Sequence of chain 1.A:
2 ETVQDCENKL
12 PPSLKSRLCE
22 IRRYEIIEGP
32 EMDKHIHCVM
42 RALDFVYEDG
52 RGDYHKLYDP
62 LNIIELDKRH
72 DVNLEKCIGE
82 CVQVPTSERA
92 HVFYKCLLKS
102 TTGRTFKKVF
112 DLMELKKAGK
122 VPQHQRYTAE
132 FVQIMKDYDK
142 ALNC

Binding-site contacts:
Ligand atom OAB contacts residue ILE22 of chain 1.A at 3.8 Å.
Ligand atom CAL contacts residue GLU115 of chain 1.A at 3.4 Å.
Ligand atom CAG contacts residue GLU8 of chain 1.A at 3.6 Å.
Ligand atom OAD contacts residue GLU115 of chain 1.A at 2.4 Å (salt-bridge).
Ligand atom CAL contacts residue ARG23 of chain 1.A at 3.3 Å.
Ligand atom CAH contacts residue TYR25 of chain 1.A at 3.5 Å (hydrophobic).
Ligand atom NAA contacts residue ARG23 of chain 1.A at 2.9 Å (salt-bridge).
Ligand atom OAC contacts residue VAL4 of chain 1.A at 4.0 Å.
Ligand atom OAD contacts residue ARG23 of chain 1.A at 4.0 Å.
Ligand atom CAE contacts residue TYR95 of chain 1.A at 3.8 Å (hydrophobic).
Ligand atom OAB contacts residue TYR95 of chain 1.A at 3.5 Å (h-bond).
Ligand atom CAF contacts residue ARG23 of chain 1.A at 3.6 Å.
Ligand atom CAE contacts residue TYR25 of chain 1.A at 3.2 Å (hydrophobic).
Ligand atom CAH contacts residue ASP112 of chain 1.A at 3.5 Å.
Ligand atom CAJ contacts residue GLU8 of chain 1.A at 3.7 Å.
Ligand atom OAD contacts residue PHE111 of chain 1.A at 3.6 Å.
Ligand atom OAC contacts residue VAL40 of chain 1.A at 3.8 Å.
Ligand atom CAK contacts residue ARG23 of chain 1.A at 3.5 Å.
Ligand atom CAK contacts residue PHE111 of chain 1.A at 3.7 Å (hydrophobic).
Ligand atom OAB contacts residue VAL40 of chain 1.A at 3.9 Å.
Ligand atom NAA contacts residue ASP140 of chain 1.A at 3.6 Å (salt-bridge).
Ligand atom CAI contacts residue PHE111 of chain 1.A at 4.0 Å (hydrophobic).
Ligand atom CAE contacts residue ILE22 of chain 1.A at 3.6 Å (hydrophobic).
Ligand atom CAL contacts residue TYR25 of chain 1.A at 3.9 Å (hydrophobic).
Ligand atom CAH contacts residue ARG23 of chain 1.A at 2.2 Å.
Ligand atom CAG contacts residue ARG23 of chain 1.A at 3.4 Å.
Ligand atom OAD contacts residue TYR25 of chain 1.A at 3.4 Å (h-bond).
Ligand atom OAC contacts residue HIS36 of chain 1.A at 3.4 Å (h-bond).
Ligand atom OAD contacts residue ASP112 of chain 1.A at 3.1 Å (salt-bridge).
Ligand atom OAC contacts residue GLU8 of chain 1.A at 2.9 Å (salt-bridge).
Ligand atom NAA contacts residue MET136 of chain 1.A at 3.9 Å.
Ligand atom CAK contacts residue TYR25 of chain 1.A at 4.0 Å (hydrophobic).
Ligand atom NAA contacts residue ASP112 of chain 1.A at 3.5 Å (salt-bridge).
Ligand atom CAE contacts residue PHE111 of chain 1.A at 3.8 Å (hydrophobic).
Ligand atom CAF contacts residue TYR25 of chain 1.A at 3.1 Å (hydrophobic).
Ligand atom OAC contacts residue ILE22 of chain 1.A at 4.0 Å.
Ligand atom CAL contacts residue ASP112 of chain 1.A at 3.9 Å.
Ligand atom OAB contacts residue ILE37 of chain 1.A at 3.7 Å.
Ligand atom CAI contacts residue ILE22 of chain 1.A at 3.7 Å (hydrophobic).
Ligand atom CAF contacts residue PHE111 of chain 1.A at 3.6 Å (hydrophobic).

A protein and the small-molecule ligand that binds it are described below.
Small molecule (SMILES): NC[C@H](O)c1ccc(O)c(O)c1